Sequence of chain 8.A:
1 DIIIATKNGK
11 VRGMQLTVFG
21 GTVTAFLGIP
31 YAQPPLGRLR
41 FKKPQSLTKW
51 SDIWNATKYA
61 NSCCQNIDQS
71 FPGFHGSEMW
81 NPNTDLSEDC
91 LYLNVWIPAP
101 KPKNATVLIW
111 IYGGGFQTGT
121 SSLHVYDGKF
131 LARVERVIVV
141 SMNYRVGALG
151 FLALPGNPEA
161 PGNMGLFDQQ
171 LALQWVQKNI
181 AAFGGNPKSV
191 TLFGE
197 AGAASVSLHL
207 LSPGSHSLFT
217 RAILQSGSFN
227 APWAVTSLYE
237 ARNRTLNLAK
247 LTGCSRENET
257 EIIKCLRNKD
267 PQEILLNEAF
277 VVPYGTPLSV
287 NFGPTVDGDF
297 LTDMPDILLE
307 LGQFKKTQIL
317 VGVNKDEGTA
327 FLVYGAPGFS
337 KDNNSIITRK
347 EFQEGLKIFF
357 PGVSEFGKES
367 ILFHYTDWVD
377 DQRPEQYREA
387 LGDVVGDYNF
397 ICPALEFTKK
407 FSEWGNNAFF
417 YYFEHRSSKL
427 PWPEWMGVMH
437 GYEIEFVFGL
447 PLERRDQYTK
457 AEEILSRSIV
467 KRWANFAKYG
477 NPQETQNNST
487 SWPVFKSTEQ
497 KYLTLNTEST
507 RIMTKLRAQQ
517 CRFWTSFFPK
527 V

The protein below binds the small molecule below.
Small molecule (SMILES): CC(=O)N[C@H]1[C@H](O[C@H]2[C@H](O)[C@@H](NC(C)=O)CO[C@@H]2CO[C@H]2O[C@@H](C)[C@@H](O)[C@@H](O)[C@@H]2O)O[C@H](CO)[C@@H](O)[C@@H]1O

Binding-site contacts:
Ligand atom O4 contacts residue GLY334 of chain 8.A at 4.2 Å.
Ligand atom C5 contacts residue GLY334 of chain 8.A at 4.5 Å.
Ligand atom C7 contacts residue ASN339 of chain 8.A at 3.1 Å.
Ligand atom C1 contacts residue GLY334 of chain 8.A at 4.4 Å.
Ligand atom C3 contacts residue ASN339 of chain 8.A at 3.8 Å.
Ligand atom C5 contacts residue ASN339 of chain 8.A at 3.6 Å.
Ligand atom C7 contacts residue ASN340 of chain 8.A at 4.4 Å.
Ligand atom C7 contacts residue GLY334 of chain 8.A at 4.2 Å.
Ligand atom C5 contacts residue PHE335 of chain 8.A at 4.2 Å (hydrophobic).
Ligand atom C6 contacts residue SER336 of chain 8.A at 3.9 Å.
Ligand atom O7 contacts residue ASN340 of chain 8.A at 3.5 Å (h-bond).
Ligand atom O5 contacts residue SER336 of chain 8.A at 3.4 Å.
Ligand atom O5 contacts residue SER336 of chain 8.A at 4.4 Å.
Ligand atom O7 contacts residue ASN339 of chain 8.A at 4.0 Å.
Ligand atom O5 contacts residue ASN339 of chain 8.A at 2.4 Å (h-bond).
Ligand atom C4 contacts residue ASN339 of chain 8.A at 4.2 Å.
Ligand atom C1 contacts residue SER336 of chain 8.A at 3.9 Å.
Ligand atom C3 contacts residue GLY334 of chain 8.A at 4.3 Å.
Ligand atom C2 contacts residue ASN339 of chain 8.A at 2.5 Å.
Ligand atom N2 contacts residue ASN339 of chain 8.A at 2.8 Å (h-bond).
Ligand atom C1 contacts residue ASN339 of chain 8.A at 1.4 Å.
Ligand atom C6 contacts residue SER336 of chain 8.A at 3.9 Å.
Ligand atom C6 contacts residue PHE335 of chain 8.A at 3.9 Å (hydrophobic).
Ligand atom C6 contacts residue ASP338 of chain 8.A at 4.4 Å.
Ligand atom C8 contacts residue ASN339 of chain 8.A at 3.1 Å.
Ligand atom O7 contacts residue ILE342 of chain 8.A at 4.5 Å.
Ligand atom C5 contacts residue SER336 of chain 8.A at 3.9 Å.
Ligand atom O7 contacts residue GLY334 of chain 8.A at 3.1 Å (h-bond).
Ligand atom O7 contacts residue PRO333 of chain 8.A at 3.6 Å.
Ligand atom C6 contacts residue ASN339 of chain 8.A at 4.4 Å.